A protein and the small-molecule ligand that binds it are described below.
Small molecule (SMILES): CC(=O)N[C@@H]1[C@@H](O)[C@H](O)[C@@H](CO)O[C@H]1O

Sequence of chain 1.B:
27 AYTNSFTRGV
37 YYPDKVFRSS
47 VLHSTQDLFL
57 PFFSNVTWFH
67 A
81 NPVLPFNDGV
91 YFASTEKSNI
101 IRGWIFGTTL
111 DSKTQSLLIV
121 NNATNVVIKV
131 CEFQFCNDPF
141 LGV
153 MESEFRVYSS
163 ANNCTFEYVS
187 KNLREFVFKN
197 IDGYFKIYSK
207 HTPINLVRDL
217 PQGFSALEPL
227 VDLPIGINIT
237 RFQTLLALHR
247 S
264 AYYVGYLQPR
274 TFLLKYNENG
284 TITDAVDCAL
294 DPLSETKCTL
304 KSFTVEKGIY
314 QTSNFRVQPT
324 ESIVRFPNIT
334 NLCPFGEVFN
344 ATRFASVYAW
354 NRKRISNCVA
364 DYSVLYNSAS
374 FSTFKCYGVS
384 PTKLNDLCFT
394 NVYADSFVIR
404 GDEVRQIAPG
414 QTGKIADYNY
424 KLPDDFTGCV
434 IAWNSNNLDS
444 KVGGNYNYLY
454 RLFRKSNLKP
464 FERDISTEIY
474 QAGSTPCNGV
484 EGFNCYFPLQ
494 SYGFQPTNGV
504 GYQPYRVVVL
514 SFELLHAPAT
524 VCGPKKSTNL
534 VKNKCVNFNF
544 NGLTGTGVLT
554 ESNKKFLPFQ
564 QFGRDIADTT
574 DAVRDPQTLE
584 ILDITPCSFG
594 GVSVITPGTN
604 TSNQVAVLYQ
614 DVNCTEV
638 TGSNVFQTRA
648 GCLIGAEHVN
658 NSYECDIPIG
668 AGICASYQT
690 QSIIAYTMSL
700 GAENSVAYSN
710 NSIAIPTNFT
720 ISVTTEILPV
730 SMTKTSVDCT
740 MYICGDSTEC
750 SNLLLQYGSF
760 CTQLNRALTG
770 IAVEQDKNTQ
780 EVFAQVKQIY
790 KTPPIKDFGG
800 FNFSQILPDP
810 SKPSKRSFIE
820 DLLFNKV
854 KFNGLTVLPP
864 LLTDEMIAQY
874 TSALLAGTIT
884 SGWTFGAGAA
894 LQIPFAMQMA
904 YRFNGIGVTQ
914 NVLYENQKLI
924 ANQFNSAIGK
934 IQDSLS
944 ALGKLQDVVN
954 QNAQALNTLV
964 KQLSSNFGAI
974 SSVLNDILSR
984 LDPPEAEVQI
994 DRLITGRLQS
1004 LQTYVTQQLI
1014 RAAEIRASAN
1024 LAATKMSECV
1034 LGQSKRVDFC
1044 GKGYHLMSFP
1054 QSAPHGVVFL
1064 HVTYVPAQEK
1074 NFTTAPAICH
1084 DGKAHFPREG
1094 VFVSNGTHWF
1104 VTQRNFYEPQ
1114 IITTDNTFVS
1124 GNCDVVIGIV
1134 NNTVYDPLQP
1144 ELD

Binding-site contacts:
Ligand atom O5 contacts residue ASN603 of chain 1.B at 2.3 Å (h-bond).
Ligand atom N2 contacts residue ASN603 of chain 1.B at 2.5 Å (h-bond).
Ligand atom C4 contacts residue ASN603 of chain 1.B at 4.2 Å.
Ligand atom C2 contacts residue ASN603 of chain 1.B at 2.5 Å.
Ligand atom C5 contacts residue ASN603 of chain 1.B at 3.6 Å.
Ligand atom O6 contacts residue ASN603 of chain 1.B at 4.4 Å.
Ligand atom C1 contacts residue ASN603 of chain 1.B at 1.4 Å.
Ligand atom C3 contacts residue ASN603 of chain 1.B at 3.9 Å.
Ligand atom C8 contacts residue ASN603 of chain 1.B at 3.3 Å.
Ligand atom O7 contacts residue ASN603 of chain 1.B at 3.7 Å.
Ligand atom C7 contacts residue ASN603 of chain 1.B at 2.9 Å.